The protein below binds the small molecule below.
Small molecule (SMILES): Cc1cc(CCCCCCCOc2ccc(C3=N[C@@H](C)CO3)cc2)on1

Sequence of chain 2.C:
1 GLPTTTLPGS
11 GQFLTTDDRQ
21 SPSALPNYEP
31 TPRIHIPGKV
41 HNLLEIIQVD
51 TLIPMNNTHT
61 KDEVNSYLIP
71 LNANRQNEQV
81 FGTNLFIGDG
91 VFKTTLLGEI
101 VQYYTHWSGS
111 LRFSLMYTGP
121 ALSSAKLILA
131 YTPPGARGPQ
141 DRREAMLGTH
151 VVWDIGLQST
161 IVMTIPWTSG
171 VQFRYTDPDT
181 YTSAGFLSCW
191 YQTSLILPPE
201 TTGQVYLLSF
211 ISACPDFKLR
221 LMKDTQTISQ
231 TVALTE

Binding-site contacts:
Ligand atom N2 contacts residue PHE186 of chain 2.A at 3.7 Å.
Ligand atom C7C contacts residue TYR128 of chain 2.A at 3.6 Å (hydrophobic).
Ligand atom O1B contacts residue TYR128 of chain 2.A at 3.9 Å.
Ligand atom N2 contacts residue ALA24 of chain 2.C at 3.4 Å.
Ligand atom C2B contacts residue MET221 of chain 2.A at 3.5 Å (hydrophobic).
Ligand atom C5B contacts residue TYR197 of chain 2.A at 3.7 Å (hydrophobic).
Ligand atom C3 contacts residue PHE186 of chain 2.A at 3.8 Å (hydrophobic).
Ligand atom C6B contacts residue TYR197 of chain 2.A at 3.6 Å (hydrophobic).
Ligand atom C31 contacts residue SER175 of chain 2.A at 3.6 Å.
Ligand atom O1B contacts residue MET221 of chain 2.A at 3.4 Å.
Ligand atom C5C contacts residue ILE104 of chain 2.A at 3.8 Å (hydrophobic).
Ligand atom C4 contacts residue PHE186 of chain 2.A at 3.6 Å (hydrophobic).
Ligand atom C6C contacts residue VAL191 of chain 2.A at 3.2 Å (hydrophobic).
Ligand atom C4 contacts residue MET224 of chain 2.A at 3.8 Å (hydrophobic).
Ligand atom C5B contacts residue LEU106 of chain 2.A at 3.5 Å (hydrophobic).
Ligand atom O1 contacts residue VAL188 of chain 2.A at 3.8 Å.
Ligand atom C6B contacts residue LEU106 of chain 2.A at 3.9 Å (hydrophobic).
Ligand atom C4A contacts residue ASN219 of chain 2.A at 3.5 Å.
Ligand atom C7C contacts residue TYR197 of chain 2.A at 3.8 Å (hydrophobic).
Ligand atom C2C contacts residue VAL188 of chain 2.A at 3.2 Å (hydrophobic).
Ligand atom O1 contacts residue PHE186 of chain 2.A at 3.5 Å.
Ligand atom C3 contacts residue PRO174 of chain 2.A at 3.8 Å (hydrophobic).
Ligand atom C31 contacts residue VAL176 of chain 2.A at 3.3 Å (hydrophobic).
Ligand atom CM1 contacts residue SER107 of chain 2.A at 3.9 Å.
Ligand atom C6C contacts residue MET221 of chain 2.A at 3.7 Å (hydrophobic).
Ligand atom C1B contacts residue MET221 of chain 2.A at 3.8 Å (hydrophobic).
Ligand atom N3A contacts residue ASN219 of chain 2.A at 3.0 Å (h-bond).
Ligand atom C5 contacts residue PHE186 of chain 2.A at 3.5 Å (hydrophobic).
Ligand atom O1 contacts residue TYR152 of chain 2.A at 3.9 Å.
Ligand atom C4 contacts residue TYR152 of chain 2.A at 3.9 Å (hydrophobic).
Ligand atom C3C contacts residue VAL188 of chain 2.A at 3.3 Å (hydrophobic).
Ligand atom C31 contacts residue ALA150 of chain 2.A at 3.5 Å (hydrophobic).
Ligand atom C3B contacts residue MET221 of chain 2.A at 3.8 Å (hydrophobic).
Ligand atom C4C contacts residue TYR152 of chain 2.A at 3.8 Å (hydrophobic).
Ligand atom C31 contacts residue PRO174 of chain 2.A at 3.4 Å (hydrophobic).
Ligand atom O1 contacts residue ALA24 of chain 2.C at 3.6 Å.
Ligand atom C3C contacts residue TYR128 of chain 2.A at 3.9 Å (hydrophobic).
Ligand atom C5C contacts residue TYR128 of chain 2.A at 3.5 Å (hydrophobic).
Ligand atom C5 contacts residue TYR152 of chain 2.A at 3.8 Å (hydrophobic).
Ligand atom C4B contacts residue LEU106 of chain 2.A at 3.7 Å (hydrophobic).

Sequence of chain 2.A:
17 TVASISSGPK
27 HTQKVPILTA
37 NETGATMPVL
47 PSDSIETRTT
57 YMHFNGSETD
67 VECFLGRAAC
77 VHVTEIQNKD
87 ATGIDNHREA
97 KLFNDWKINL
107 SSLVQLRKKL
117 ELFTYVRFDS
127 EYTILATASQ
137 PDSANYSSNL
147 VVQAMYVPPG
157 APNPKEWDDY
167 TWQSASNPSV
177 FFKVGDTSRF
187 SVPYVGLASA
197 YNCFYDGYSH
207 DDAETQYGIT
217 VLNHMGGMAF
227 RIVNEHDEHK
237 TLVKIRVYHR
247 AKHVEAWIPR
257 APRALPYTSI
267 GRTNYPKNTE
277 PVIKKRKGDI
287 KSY